This small molecule binds to this protein.
Small molecule (SMILES): O=C(O)CO/N=C1\C2=CC=CCC2=N\C1=C1/C(=O)N=C2CC=CC=C21

Binding-site contacts:
Ligand atom C16 contacts residue TYR613 of chain 2.A at 3.3 Å (hydrophobic).
Ligand atom C2 contacts residue GLY612 of chain 2.A at 3.5 Å.
Ligand atom N2 contacts residue TYR613 of chain 2.A at 3.6 Å.
Ligand atom N1 contacts residue ALA610 of chain 2.A at 3.6 Å.
Ligand atom C6 contacts residue PHE285 of chain 2.A at 3.5 Å (hydrophobic).
Ligand atom C15 contacts residue GLU572 of chain 2.A at 3.6 Å.
Ligand atom C9 contacts residue PHE285 of chain 2.A at 3.4 Å (hydrophobic).
Ligand atom C15 contacts residue GLU382 of chain 2.A at 3.5 Å.
Ligand atom C11 contacts residue PHE285 of chain 2.A at 3.7 Å (hydrophobic).
Ligand atom C7 contacts residue ALA610 of chain 2.A at 3.9 Å (hydrophobic).
Ligand atom C1 contacts residue TYR613 of chain 2.A at 4.0 Å (hydrophobic).
Ligand atom C16 contacts residue GLU382 of chain 2.A at 4.0 Å.
Ligand atom N1 contacts residue PHE285 of chain 2.A at 3.5 Å.
Ligand atom C5 contacts residue PHE285 of chain 2.A at 3.9 Å (hydrophobic).
Ligand atom C8 contacts residue PHE285 of chain 2.A at 3.5 Å (hydrophobic).
Ligand atom C8 contacts residue TYR613 of chain 2.A at 3.9 Å (hydrophobic).
Ligand atom N3 contacts residue PHE285 of chain 2.A at 3.8 Å.
Ligand atom C9 contacts residue TYR613 of chain 2.A at 3.8 Å (hydrophobic).
Ligand atom C3 contacts residue GLY612 of chain 2.A at 3.5 Å.
Ligand atom C7 contacts residue PHE285 of chain 2.A at 3.3 Å (hydrophobic).
Ligand atom C7 contacts residue TYR613 of chain 2.A at 3.9 Å (hydrophobic).
Ligand atom C15 contacts residue TYR613 of chain 2.A at 3.4 Å (hydrophobic).
Ligand atom C4 contacts residue GLY612 of chain 2.A at 3.3 Å.
Ligand atom C11 contacts residue TYR613 of chain 2.A at 3.6 Å (hydrophobic).
Ligand atom C6 contacts residue GLY612 of chain 2.A at 3.8 Å.
Ligand atom C5 contacts residue GLY612 of chain 2.A at 3.4 Å.
Ligand atom N2 contacts residue PHE285 of chain 2.A at 3.3 Å.
Ligand atom C15 contacts residue ARG770 of chain 2.A at 4.0 Å.
Ligand atom C1 contacts residue ASN282 of chain 2.A at 3.9 Å.
Ligand atom C6 contacts residue TYR613 of chain 2.A at 4.0 Å (hydrophobic).
Ligand atom O1 contacts residue TYR613 of chain 2.A at 3.9 Å.
Ligand atom C12 contacts residue PHE285 of chain 2.A at 3.8 Å (hydrophobic).
Ligand atom C1 contacts residue GLY612 of chain 2.A at 3.8 Å.
Ligand atom N1 contacts residue ASN282 of chain 2.A at 3.1 Å (h-bond).
Ligand atom C12 contacts residue TYR613 of chain 2.A at 3.9 Å (hydrophobic).
Ligand atom C1 contacts residue PHE285 of chain 2.A at 3.8 Å (hydrophobic).
Ligand atom C10 contacts residue PHE285 of chain 2.A at 3.5 Å (hydrophobic).
Ligand atom C14 contacts residue GLU572 of chain 2.A at 3.6 Å.
Ligand atom O1 contacts residue ALA610 of chain 2.A at 3.7 Å.
Ligand atom O1 contacts residue PHE285 of chain 2.A at 3.3 Å.

Sequence of chain 2.A:
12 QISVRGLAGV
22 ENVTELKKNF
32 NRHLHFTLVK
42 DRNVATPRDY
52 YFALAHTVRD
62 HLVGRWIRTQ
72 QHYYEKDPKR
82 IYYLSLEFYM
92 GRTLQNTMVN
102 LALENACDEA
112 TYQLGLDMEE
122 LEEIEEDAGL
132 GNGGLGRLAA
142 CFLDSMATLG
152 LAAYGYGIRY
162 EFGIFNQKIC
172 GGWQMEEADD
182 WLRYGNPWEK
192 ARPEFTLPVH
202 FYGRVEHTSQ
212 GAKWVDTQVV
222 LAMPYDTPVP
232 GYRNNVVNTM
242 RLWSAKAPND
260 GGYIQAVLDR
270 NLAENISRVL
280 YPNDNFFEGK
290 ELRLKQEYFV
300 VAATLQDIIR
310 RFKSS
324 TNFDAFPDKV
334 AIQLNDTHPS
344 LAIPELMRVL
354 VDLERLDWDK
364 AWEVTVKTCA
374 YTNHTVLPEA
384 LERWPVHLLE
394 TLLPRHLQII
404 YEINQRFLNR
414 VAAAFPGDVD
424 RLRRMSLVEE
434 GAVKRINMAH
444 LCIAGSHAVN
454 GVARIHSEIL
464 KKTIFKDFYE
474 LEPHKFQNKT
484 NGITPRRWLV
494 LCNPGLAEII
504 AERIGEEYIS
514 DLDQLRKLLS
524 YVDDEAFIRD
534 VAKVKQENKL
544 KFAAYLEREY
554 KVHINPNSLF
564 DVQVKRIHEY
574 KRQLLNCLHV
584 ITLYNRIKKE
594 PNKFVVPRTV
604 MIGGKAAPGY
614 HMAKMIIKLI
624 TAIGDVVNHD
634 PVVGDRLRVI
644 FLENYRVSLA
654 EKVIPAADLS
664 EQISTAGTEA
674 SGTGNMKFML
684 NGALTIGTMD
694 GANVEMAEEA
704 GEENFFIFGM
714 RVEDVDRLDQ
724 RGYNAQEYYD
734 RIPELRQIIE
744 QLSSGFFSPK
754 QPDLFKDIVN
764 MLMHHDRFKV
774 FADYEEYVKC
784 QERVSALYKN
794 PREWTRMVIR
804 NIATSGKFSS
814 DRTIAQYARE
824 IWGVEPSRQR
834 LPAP